Sequence of chain 1.C:
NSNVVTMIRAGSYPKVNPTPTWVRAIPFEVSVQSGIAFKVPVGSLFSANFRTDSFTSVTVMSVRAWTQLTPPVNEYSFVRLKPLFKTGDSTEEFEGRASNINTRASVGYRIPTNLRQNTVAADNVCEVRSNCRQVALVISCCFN

Sequence of chain 2.VB:
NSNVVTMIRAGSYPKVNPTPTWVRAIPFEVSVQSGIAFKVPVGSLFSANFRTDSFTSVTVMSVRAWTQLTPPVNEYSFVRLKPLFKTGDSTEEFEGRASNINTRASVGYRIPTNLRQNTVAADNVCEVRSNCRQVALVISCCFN

Binding-site contacts:
Ligand atom OP2 contacts residue ILE23 of chain 2.VB at 3.3 Å.
Ligand atom OP3 contacts residue ILE23 of chain 2.VB at 3.4 Å.
Ligand atom OP1 contacts residue ILE23 of chain 2.VB at 3.7 Å.
Ligand atom OP3 contacts residue ARG125 of chain 1.C at 3.1 Å.
Ligand atom C2 contacts residue ARG125 of chain 1.C at 4.5 Å.
Ligand atom O3' contacts residue ARG125 of chain 1.C at 4.3 Å.
Ligand atom C3' contacts residue ARG125 of chain 1.C at 3.9 Å.
Ligand atom O5' contacts residue ARG131 of chain 1.C at 2.8 Å (salt-bridge).
Ligand atom OP1 contacts residue ARG125 of chain 1.C at 3.2 Å (salt-bridge).
Ligand atom O2 contacts residue ASN16 of chain 2.VB at 3.5 Å (h-bond).
Ligand atom P contacts residue ARG131 of chain 1.C at 3.7 Å.
Ligand atom C2 contacts residue ASN16 of chain 2.VB at 3.3 Å.
Ligand atom N3 contacts residue ASN16 of chain 2.VB at 2.3 Å (h-bond).
Ligand atom C2' contacts residue ARG125 of chain 1.C at 4.4 Å.
Ligand atom C4 contacts residue ASN16 of chain 2.VB at 3.0 Å.
Ligand atom O4 contacts residue ASN16 of chain 2.VB at 2.9 Å (h-bond).
Ligand atom N3 contacts residue ARG125 of chain 1.C at 4.5 Å.
Ligand atom OP2 contacts residue ARG131 of chain 1.C at 4.3 Å.
Ligand atom P contacts residue ARG125 of chain 1.C at 4.0 Å.
Ligand atom C5' contacts residue ARG125 of chain 1.C at 4.3 Å.
Ligand atom N1 contacts residue ARG125 of chain 1.C at 4.5 Å.
Ligand atom P contacts residue ILE23 of chain 2.VB at 3.7 Å.
Ligand atom C5' contacts residue ARG131 of chain 1.C at 3.4 Å.
Ligand atom C4 contacts residue SER17 of chain 2.VB at 4.1 Å.
Ligand atom C5 contacts residue ASN16 of chain 2.VB at 4.3 Å.
Ligand atom C6 contacts residue ARG125 of chain 1.C at 4.3 Å.
Ligand atom C5 contacts residue ARG125 of chain 1.C at 4.3 Å.
Ligand atom C5' contacts residue SER77 of chain 1.C at 4.4 Å.
Ligand atom O4 contacts residue SER17 of chain 2.VB at 3.1 Å (h-bond).
Ligand atom OP1 contacts residue ARG131 of chain 1.C at 3.7 Å.
Ligand atom O5' contacts residue ARG125 of chain 1.C at 3.3 Å (salt-bridge).
Ligand atom N1 contacts residue ASN16 of chain 2.VB at 4.5 Å.

This protein binds this small molecule.
Small molecule (SMILES): CO[P](=O)(O)O[C@H]1[C@@H](O)[C@H](n2ccc(=O)[nH]c2=O)O[C@@H]1COP(=O)(O)O